Binding-site contacts:
Ligand atom C1 contacts residue ASN100 of chain 3.B at 1.4 Å.
Ligand atom C7 contacts residue ASN100 of chain 3.B at 3.6 Å.
Ligand atom C1 contacts residue SER102 of chain 3.B at 3.7 Å.
Ligand atom O5 contacts residue SER102 of chain 3.B at 3.0 Å (h-bond).
Ligand atom O7 contacts residue ASN100 of chain 3.B at 4.0 Å.
Ligand atom C6 contacts residue SER102 of chain 3.B at 3.8 Å.
Ligand atom O6 contacts residue SER102 of chain 3.B at 2.9 Å (h-bond).
Ligand atom O5 contacts residue ASN100 of chain 3.B at 2.4 Å (h-bond).
Ligand atom C2 contacts residue ASN100 of chain 3.B at 2.4 Å.
Ligand atom C5 contacts residue ASN100 of chain 3.B at 3.6 Å.
Ligand atom N2 contacts residue ASN100 of chain 3.B at 2.8 Å (h-bond).
Ligand atom C3 contacts residue ASN100 of chain 3.B at 3.6 Å.
Ligand atom C4 contacts residue ASN100 of chain 3.B at 4.1 Å.
Ligand atom C5 contacts residue SER102 of chain 3.B at 3.8 Å.

A small-molecule ligand and the protein it binds are described below.
Small molecule (SMILES): CC(=O)N[C@@H]1[C@@H](O)[C@H](O)[C@@H](CO)O[C@H]1O

Sequence of chain 3.B:
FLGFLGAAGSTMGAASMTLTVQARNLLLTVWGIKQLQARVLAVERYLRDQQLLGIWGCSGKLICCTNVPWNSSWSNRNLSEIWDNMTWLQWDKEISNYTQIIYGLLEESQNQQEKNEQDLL